Sequence of chain 1.A:
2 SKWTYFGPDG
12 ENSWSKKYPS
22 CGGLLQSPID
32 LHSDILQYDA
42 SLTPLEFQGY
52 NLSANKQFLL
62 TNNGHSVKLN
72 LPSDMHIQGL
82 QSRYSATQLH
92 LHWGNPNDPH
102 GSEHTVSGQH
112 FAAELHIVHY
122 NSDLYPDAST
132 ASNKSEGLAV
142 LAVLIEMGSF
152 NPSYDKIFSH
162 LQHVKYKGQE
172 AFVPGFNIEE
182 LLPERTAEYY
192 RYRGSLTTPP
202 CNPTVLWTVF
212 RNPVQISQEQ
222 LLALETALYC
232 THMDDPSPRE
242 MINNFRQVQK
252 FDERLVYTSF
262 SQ

A small-molecule ligand and the protein it binds are described below.
Small molecule (SMILES): NS(=O)(=O)c1cc(C(=O)NCCO)c(NCc2ccccc2)cc1Cl

Binding-site contacts:
Ligand atom C6 contacts residue LEU197 of chain 1.A at 3.6 Å (hydrophobic).
Ligand atom O3 contacts residue HIS91 of chain 1.A at 3.4 Å.
Ligand atom O4 contacts residue THR198 of chain 1.A at 2.9 Å (h-bond).
Ligand atom C8 contacts residue LEU197 of chain 1.A at 3.8 Å (hydrophobic).
Ligand atom O13 contacts residue GLN89 of chain 1.A at 3.1 Å (h-bond).
Ligand atom N5 contacts residue HIS117 of chain 1.A at 3.4 Å (h-bond).
Ligand atom S1 contacts residue HIS117 of chain 1.A at 3.9 Å.
Ligand atom N14 contacts residue THR199 of chain 1.A at 2.9 Å (h-bond).
Ligand atom C10 contacts residue HIS91 of chain 1.A at 3.6 Å.
Ligand atom S1 contacts residue THR198 of chain 1.A at 3.8 Å.
Ligand atom C12 contacts residue THR199 of chain 1.A at 3.8 Å.
Ligand atom O17 contacts residue ASN64 of chain 1.A at 3.2 Å (h-bond).
Ligand atom C23 contacts residue SER130 of chain 1.A at 3.8 Å.
Ligand atom C7 contacts residue LEU197 of chain 1.A at 3.7 Å (hydrophobic).
Ligand atom CL1 contacts residue VAL141 of chain 1.A at 3.3 Å.
Ligand atom C24 contacts residue SER130 of chain 1.A at 3.5 Å.
Ligand atom C16 contacts residue HIS66 of chain 1.A at 3.8 Å.
Ligand atom C9 contacts residue GLN89 of chain 1.A at 3.9 Å.
Ligand atom O3 contacts residue VAL119 of chain 1.A at 3.9 Å.
Ligand atom N5 contacts residue ZN1 of chain 1.E at 1.9 Å.
Ligand atom O3 contacts residue ZN1 of chain 1.E at 2.9 Å.
Ligand atom O4 contacts residue LEU197 of chain 1.A at 3.3 Å.
Ligand atom C9 contacts residue THR199 of chain 1.A at 3.9 Å.
Ligand atom O4 contacts residue TRP208 of chain 1.A at 3.5 Å.
Ligand atom C15 contacts residue THR199 of chain 1.A at 3.7 Å.
Ligand atom C2 contacts residue HIS91 of chain 1.A at 3.8 Å.
Ligand atom C10 contacts residue THR199 of chain 1.A at 3.6 Å.
Ligand atom C22 contacts residue SER133 of chain 1.A at 3.9 Å.
Ligand atom C12 contacts residue GLN89 of chain 1.A at 3.8 Å.
Ligand atom C6 contacts residue VAL119 of chain 1.A at 3.9 Å (hydrophobic).
Ligand atom O3 contacts residue HIS117 of chain 1.A at 3.2 Å (h-bond).
Ligand atom N5 contacts residue HIS91 of chain 1.A at 3.3 Å (h-bond).
Ligand atom S1 contacts residue ZN1 of chain 1.E at 3.0 Å.
Ligand atom C7 contacts residue VAL119 of chain 1.A at 3.8 Å (hydrophobic).
Ligand atom N5 contacts residue THR198 of chain 1.A at 2.8 Å (h-bond).
Ligand atom CL1 contacts residue LEU197 of chain 1.A at 3.8 Å.
Ligand atom CL1 contacts residue VAL206 of chain 1.A at 3.9 Å.
Ligand atom C16 contacts residue TRP4 of chain 1.A at 3.7 Å (hydrophobic).
Ligand atom N5 contacts residue HIS93 of chain 1.A at 3.4 Å (h-bond).
Ligand atom O3 contacts residue TRP208 of chain 1.A at 3.8 Å.